Sequence of chain 44.C:
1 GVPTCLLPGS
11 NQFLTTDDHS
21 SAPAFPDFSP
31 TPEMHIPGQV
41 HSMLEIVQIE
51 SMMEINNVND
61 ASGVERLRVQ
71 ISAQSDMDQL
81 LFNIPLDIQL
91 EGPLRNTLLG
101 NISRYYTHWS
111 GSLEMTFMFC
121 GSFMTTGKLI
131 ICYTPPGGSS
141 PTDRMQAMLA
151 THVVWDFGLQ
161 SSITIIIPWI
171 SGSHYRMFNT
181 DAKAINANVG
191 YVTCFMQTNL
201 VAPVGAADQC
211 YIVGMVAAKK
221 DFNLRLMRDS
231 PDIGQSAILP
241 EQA

Binding-site contacts:
Ligand atom F3 contacts residue MET150 of chain 43.A at 3.8 Å.
Ligand atom F3 contacts residue PRO173 of chain 43.A at 2.6 Å.
Ligand atom C3A contacts residue LEU186 of chain 43.A at 3.8 Å (hydrophobic).
Ligand atom C3A contacts residue LEU226 of chain 43.A at 3.8 Å (hydrophobic).
Ligand atom O1 contacts residue TYR197 of chain 43.A at 3.3 Å.
Ligand atom C3 contacts residue THR101 of chain 43.A at 3.8 Å.
Ligand atom F3 contacts residue ALA149 of chain 43.A at 3.6 Å.
Ligand atom C2A contacts residue LEU226 of chain 43.A at 3.8 Å (hydrophobic).
Ligand atom CM2 contacts residue ILE188 of chain 43.A at 3.6 Å (hydrophobic).
Ligand atom C2B contacts residue LEU99 of chain 43.A at 3.4 Å (hydrophobic).
Ligand atom CM4 contacts residue LEU186 of chain 43.A at 3.8 Å (hydrophobic).
Ligand atom C2B contacts residue ILE188 of chain 43.A at 3.7 Å (hydrophobic).
Ligand atom C5B contacts residue ILE123 of chain 43.A at 3.7 Å (hydrophobic).
Ligand atom O1B contacts residue LEU99 of chain 43.A at 3.6 Å.
Ligand atom CM6 contacts residue TRP97 of chain 43.A at 3.6 Å (hydrophobic).
Ligand atom C3C contacts residue THR121 of chain 43.A at 3.7 Å.
Ligand atom N2 contacts residue PHE119 of chain 43.A at 3.5 Å.
Ligand atom F2 contacts residue SER174 of chain 43.A at 3.7 Å.
Ligand atom C6B contacts residue ILE123 of chain 43.A at 3.8 Å (hydrophobic).
Ligand atom CM4 contacts residue ALA149 of chain 43.A at 3.6 Å (hydrophobic).
Ligand atom O1A contacts residue LEU186 of chain 43.A at 3.7 Å.
Ligand atom F3 contacts residue SER174 of chain 43.A at 3.8 Å.
Ligand atom CM2 contacts residue LEU99 of chain 43.A at 3.3 Å (hydrophobic).
Ligand atom F1 contacts residue LEU186 of chain 43.A at 3.1 Å.
Ligand atom F2 contacts residue ALA149 of chain 43.A at 2.5 Å.
Ligand atom N1A contacts residue LEU226 of chain 43.A at 3.6 Å.
Ligand atom CM3 contacts residue THR101 of chain 43.A at 3.8 Å.
Ligand atom CM2 contacts residue MET191 of chain 43.A at 3.4 Å (hydrophobic).
Ligand atom C6B contacts residue LEU99 of chain 43.A at 3.9 Å (hydrophobic).
Ligand atom CM6 contacts residue ILE123 of chain 43.A at 3.8 Å (hydrophobic).
Ligand atom CM4 contacts residue PRO173 of chain 43.A at 3.7 Å (hydrophobic).
Ligand atom N2 contacts residue TYR197 of chain 43.A at 3.4 Å.
Ligand atom O1A contacts residue LEU226 of chain 43.A at 3.6 Å.
Ligand atom O1 contacts residue PHE119 of chain 43.A at 3.5 Å.
Ligand atom N3A contacts residue TYR151 of chain 43.A at 3.6 Å.
Ligand atom C1B contacts residue LEU99 of chain 43.A at 3.6 Å (hydrophobic).
Ligand atom F2 contacts residue VAL175 of chain 43.A at 3.2 Å.
Ligand atom C4 contacts residue THR101 of chain 43.A at 3.8 Å.
Ligand atom F3 contacts residue TYR151 of chain 43.A at 2.9 Å.
Ligand atom C3B contacts residue ILE188 of chain 43.A at 3.5 Å (hydrophobic).

Sequence of chain 43.A:
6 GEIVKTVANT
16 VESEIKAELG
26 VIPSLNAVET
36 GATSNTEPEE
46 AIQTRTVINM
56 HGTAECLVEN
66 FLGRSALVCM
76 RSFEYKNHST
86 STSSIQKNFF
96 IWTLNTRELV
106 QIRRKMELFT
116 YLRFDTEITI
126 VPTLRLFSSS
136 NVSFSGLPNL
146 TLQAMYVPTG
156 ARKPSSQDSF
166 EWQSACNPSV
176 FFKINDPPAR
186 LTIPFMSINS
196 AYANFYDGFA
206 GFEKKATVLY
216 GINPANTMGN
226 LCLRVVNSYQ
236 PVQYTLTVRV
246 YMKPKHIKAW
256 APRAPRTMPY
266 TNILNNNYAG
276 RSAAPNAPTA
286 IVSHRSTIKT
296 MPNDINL

This protein binds this small molecule.
Small molecule (SMILES): Cc1cc(CCCOc2c(C)cc(-c3noc(C(F)(F)F)n3)cc2C)on1

Sequence of chain 43.C:
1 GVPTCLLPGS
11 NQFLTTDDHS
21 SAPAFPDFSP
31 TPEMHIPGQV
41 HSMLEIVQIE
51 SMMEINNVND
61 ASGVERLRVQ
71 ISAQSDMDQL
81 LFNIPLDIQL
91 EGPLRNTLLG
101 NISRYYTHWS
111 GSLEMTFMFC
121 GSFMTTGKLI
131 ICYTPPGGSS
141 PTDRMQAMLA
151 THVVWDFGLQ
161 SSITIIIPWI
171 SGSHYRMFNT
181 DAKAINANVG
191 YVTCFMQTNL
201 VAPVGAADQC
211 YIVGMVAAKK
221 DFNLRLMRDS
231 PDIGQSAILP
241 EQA